Sequence of chain 2.A:
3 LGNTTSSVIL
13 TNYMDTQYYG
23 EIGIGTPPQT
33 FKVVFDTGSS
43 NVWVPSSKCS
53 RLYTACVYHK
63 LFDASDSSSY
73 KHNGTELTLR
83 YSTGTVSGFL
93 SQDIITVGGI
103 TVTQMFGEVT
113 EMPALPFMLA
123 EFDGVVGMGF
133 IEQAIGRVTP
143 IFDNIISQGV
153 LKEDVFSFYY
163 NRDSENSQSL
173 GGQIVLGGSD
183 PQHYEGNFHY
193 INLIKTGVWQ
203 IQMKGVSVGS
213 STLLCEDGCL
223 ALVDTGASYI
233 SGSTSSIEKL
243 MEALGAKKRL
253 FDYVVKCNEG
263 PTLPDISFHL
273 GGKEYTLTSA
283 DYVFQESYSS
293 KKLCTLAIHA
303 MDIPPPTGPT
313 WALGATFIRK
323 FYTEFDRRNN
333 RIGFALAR

Binding-site contacts:
Ligand atom O4 contacts residue SER230 of chain 1.A at 3.1 Å (h-bond).
Ligand atom C2 contacts residue ASP38 of chain 1.A at 3.4 Å.
Ligand atom C3 contacts residue TYR83 of chain 1.A at 3.7 Å (hydrophobic).
Ligand atom C31 contacts residue SER230 of chain 1.A at 3.5 Å.
Ligand atom C19 contacts residue TYR20 of chain 1.A at 3.6 Å (hydrophobic).
Ligand atom C16 contacts residue THR18 of chain 1.A at 3.6 Å.
Ligand atom O1 contacts residue TYR20 of chain 1.A at 3.4 Å (h-bond).
Ligand atom C1 contacts residue GLY228 of chain 1.A at 3.5 Å.
Ligand atom C13 contacts residue GLN19 of chain 1.A at 3.6 Å.
Ligand atom C11 contacts residue GLY228 of chain 1.A at 3.4 Å.
Ligand atom C23 contacts residue PHE253 of chain 1.A at 3.4 Å (hydrophobic).
Ligand atom O3 contacts residue GLN19 of chain 1.A at 3.1 Å (h-bond).
Ligand atom N4 contacts residue GLY40 of chain 1.A at 3.6 Å.
Ligand atom C5 contacts residue ASP38 of chain 1.A at 3.7 Å.
Ligand atom C20 contacts residue SER84 of chain 1.A at 3.2 Å.
Ligand atom C18 contacts residue THR18 of chain 1.A at 3.2 Å.
Ligand atom O1 contacts residue VAL36 of chain 1.A at 3.7 Å.
Ligand atom C19 contacts residue THR227 of chain 1.A at 3.1 Å.
Ligand atom N4 contacts residue ASP226 of chain 1.A at 3.1 Å (salt-bridge).
Ligand atom N2 contacts residue TYR83 of chain 1.A at 3.5 Å.
Ligand atom N2 contacts residue ASP38 of chain 1.A at 2.6 Å (salt-bridge).
Ligand atom C18 contacts residue GLY228 of chain 1.A at 3.5 Å.
Ligand atom C29 contacts residue THR85 of chain 1.A at 3.6 Å.
Ligand atom C21 contacts residue SER84 of chain 1.A at 3.4 Å.
Ligand atom N4 contacts residue ASP38 of chain 1.A at 3.0 Å (salt-bridge).
Ligand atom C13 contacts residue PRO118 of chain 1.A at 3.6 Å (hydrophobic).
Ligand atom C17 contacts residue THR18 of chain 1.A at 3.7 Å.
Ligand atom C13 contacts residue LEU121 of chain 1.A at 3.7 Å (hydrophobic).
Ligand atom O5 contacts residue THR85 of chain 1.A at 3.0 Å (h-bond).
Ligand atom C6 contacts residue GLY228 of chain 1.A at 3.7 Å.
Ligand atom C3 contacts residue GLY228 of chain 1.A at 3.5 Å.
Ligand atom N1 contacts residue GLY228 of chain 1.A at 3.7 Å.
Ligand atom C28 contacts residue PHE253 of chain 1.A at 3.1 Å (hydrophobic).
Ligand atom C6 contacts residue VAL36 of chain 1.A at 3.5 Å (hydrophobic).
Ligand atom C5 contacts residue VAL127 of chain 1.A at 3.7 Å (hydrophobic).
Ligand atom C6 contacts residue VAL127 of chain 1.A at 3.7 Å (hydrophobic).
Ligand atom C4 contacts residue GLY228 of chain 1.A at 3.4 Å.
Ligand atom O1 contacts residue GLN19 of chain 1.A at 3.6 Å.
Ligand atom C16 contacts residue SER230 of chain 1.A at 3.3 Å.
Ligand atom C3 contacts residue ASP38 of chain 1.A at 3.6 Å.

Sequence of chain 1.A:
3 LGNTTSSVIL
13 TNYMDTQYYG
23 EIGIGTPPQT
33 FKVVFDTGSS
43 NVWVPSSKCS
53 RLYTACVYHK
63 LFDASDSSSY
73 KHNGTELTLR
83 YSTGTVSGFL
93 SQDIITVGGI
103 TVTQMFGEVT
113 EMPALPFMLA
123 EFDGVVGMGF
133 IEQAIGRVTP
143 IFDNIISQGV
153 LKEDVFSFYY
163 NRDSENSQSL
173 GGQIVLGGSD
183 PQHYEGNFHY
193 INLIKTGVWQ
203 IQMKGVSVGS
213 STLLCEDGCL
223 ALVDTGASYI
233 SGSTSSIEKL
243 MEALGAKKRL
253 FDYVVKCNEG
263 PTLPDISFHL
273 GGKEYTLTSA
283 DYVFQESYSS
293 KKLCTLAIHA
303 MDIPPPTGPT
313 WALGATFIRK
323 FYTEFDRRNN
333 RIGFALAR

This small molecule binds to this protein.
Small molecule (SMILES): CCc1nc(N)nc(NCCNS(=O)(=O)c2ccc3ccccc3c2)c1-c1ccc2c(c1)N(CCCOC)C(=O)C(C)(C)O2